Sequence of chain 18.B:
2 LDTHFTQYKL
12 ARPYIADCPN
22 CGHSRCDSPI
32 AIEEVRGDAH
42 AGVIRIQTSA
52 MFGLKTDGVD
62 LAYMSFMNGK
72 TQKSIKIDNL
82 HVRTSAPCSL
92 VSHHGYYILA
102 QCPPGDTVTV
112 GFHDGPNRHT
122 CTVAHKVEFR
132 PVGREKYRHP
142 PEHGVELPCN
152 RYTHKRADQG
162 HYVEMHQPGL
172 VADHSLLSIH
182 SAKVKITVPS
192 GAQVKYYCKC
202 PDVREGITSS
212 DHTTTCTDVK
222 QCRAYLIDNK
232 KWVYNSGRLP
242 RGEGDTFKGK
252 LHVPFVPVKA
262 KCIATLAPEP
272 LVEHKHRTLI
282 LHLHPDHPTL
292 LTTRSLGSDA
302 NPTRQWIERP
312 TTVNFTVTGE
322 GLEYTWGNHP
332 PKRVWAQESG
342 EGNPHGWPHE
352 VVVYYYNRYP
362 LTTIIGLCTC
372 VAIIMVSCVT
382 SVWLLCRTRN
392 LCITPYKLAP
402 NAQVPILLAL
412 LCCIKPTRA

Sequence of chain 60.B:
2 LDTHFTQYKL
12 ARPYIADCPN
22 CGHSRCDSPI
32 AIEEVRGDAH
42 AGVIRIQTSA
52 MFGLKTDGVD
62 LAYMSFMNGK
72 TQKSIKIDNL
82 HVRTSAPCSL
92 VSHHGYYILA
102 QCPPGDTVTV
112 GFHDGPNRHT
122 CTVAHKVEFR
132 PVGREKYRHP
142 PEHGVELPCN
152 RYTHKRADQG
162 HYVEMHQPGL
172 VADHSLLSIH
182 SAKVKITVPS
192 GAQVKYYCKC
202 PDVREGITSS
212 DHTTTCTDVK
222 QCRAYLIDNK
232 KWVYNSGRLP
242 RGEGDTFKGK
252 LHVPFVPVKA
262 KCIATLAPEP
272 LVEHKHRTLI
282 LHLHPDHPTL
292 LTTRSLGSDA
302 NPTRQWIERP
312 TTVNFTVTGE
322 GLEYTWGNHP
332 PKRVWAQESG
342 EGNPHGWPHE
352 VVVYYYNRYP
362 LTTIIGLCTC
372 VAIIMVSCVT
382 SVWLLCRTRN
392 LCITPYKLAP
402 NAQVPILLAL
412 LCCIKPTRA

Sequence of chain 51.B:
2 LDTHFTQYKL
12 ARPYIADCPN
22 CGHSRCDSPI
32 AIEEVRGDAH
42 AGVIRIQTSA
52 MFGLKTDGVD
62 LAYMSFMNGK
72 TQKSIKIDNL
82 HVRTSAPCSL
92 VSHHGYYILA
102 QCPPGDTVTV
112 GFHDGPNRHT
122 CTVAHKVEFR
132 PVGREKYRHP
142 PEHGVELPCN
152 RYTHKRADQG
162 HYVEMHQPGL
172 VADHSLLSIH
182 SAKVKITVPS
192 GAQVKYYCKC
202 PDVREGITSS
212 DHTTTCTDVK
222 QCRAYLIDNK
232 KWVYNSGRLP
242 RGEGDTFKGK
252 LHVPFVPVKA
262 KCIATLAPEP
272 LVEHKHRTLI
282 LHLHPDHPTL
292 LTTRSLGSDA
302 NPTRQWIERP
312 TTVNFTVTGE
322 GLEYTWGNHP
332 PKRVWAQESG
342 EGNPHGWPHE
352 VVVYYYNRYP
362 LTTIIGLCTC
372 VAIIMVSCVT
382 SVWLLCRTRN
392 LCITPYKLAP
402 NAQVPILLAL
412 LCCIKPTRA

Binding-site contacts:
Ligand atom SBB contacts residue U9A1 of chain 60.I at 1.1 Å (h-bond).
Ligand atom SBG contacts residue U972 of chain 51.I at 1.1 Å (h-bond).
Ligand atom SBB contacts residue U9A1 of chain 51.I at 1.2 Å.
Ligand atom O5B contacts residue U9A1 of chain 60.I at 1.3 Å.
Ligand atom C3 contacts residue U9A1 of chain 60.I at 1.3 Å.
Ligand atom C1 contacts residue U972 of chain 60.I at 1.2 Å.
Ligand atom OBA contacts residue U9A1 of chain 51.I at 1.0 Å (h-bond).
Ligand atom SBG contacts residue U9A1 of chain 60.I at 0.3 Å.
Ligand atom OBA contacts residue U9A1 of chain 60.I at 1.0 Å (h-bond).
Ligand atom OBI contacts residue U9A1 of chain 60.I at 0.9 Å (h-bond).
Ligand atom OBH contacts residue U972 of chain 51.I at 1.0 Å (h-bond).
Ligand atom OBC contacts residue U9A1 of chain 51.I at 0.1 Å (h-bond).
Ligand atom C5 contacts residue U9A1 of chain 51.I at 1.6 Å.
Ligand atom O5B contacts residue U972 of chain 51.I at 1.6 Å (h-bond).
Ligand atom O5 contacts residue U9A1 of chain 60.I at 0.8 Å (h-bond).
Ligand atom N2 contacts residue U9A1 of chain 51.I at 1.4 Å (h-bond).
Ligand atom OBE contacts residue U9A1 of chain 60.I at 1.6 Å (h-bond).
Ligand atom O1 contacts residue U972 of chain 60.I at 1.0 Å (h-bond).
Ligand atom O1 contacts residue U9A1 of chain 51.I at 0.9 Å (h-bond).
Ligand atom O3 contacts residue U9A1 of chain 51.I at 0.8 Å (h-bond).
Ligand atom C2 contacts residue U9A1 of chain 51.I at 1.3 Å.
Ligand atom OBF contacts residue U9A1 of chain 60.I at 1.5 Å.
Ligand atom C4 contacts residue U9A1 of chain 60.I at 0.9 Å.
Ligand atom O5 contacts residue U9A1 of chain 51.I at 1.7 Å (h-bond).
Ligand atom C2 contacts residue U972 of chain 60.I at 1.2 Å.
Ligand atom C3 contacts residue U9A1 of chain 51.I at 0.4 Å.
Ligand atom O4 contacts residue U9A1 of chain 51.I at 1.3 Å.
Ligand atom SAG contacts residue U972 of chain 60.I at 1.4 Å (h-bond).
Ligand atom C4 contacts residue U9A1 of chain 51.I at 0.7 Å.
Ligand atom O5B contacts residue U9A1 of chain 51.I at 1.5 Å (h-bond).
Ligand atom O3 contacts residue U9A1 of chain 60.I at 1.5 Å (h-bond).
Ligand atom C5 contacts residue U9A1 of chain 60.I at 0.4 Å.
Ligand atom OAF contacts residue U972 of chain 60.I at 0.1 Å (h-bond).
Ligand atom OBH contacts residue U9A1 of chain 60.I at 1.4 Å (h-bond).
Ligand atom C2 contacts residue U9A1 of chain 51.I at 1.1 Å.
Ligand atom C1 contacts residue U9A1 of chain 51.I at 0.3 Å.
Ligand atom OBI contacts residue U972 of chain 51.I at 1.6 Å (h-bond).
Ligand atom O4 contacts residue U9A1 of chain 60.I at 0.7 Å.
Ligand atom O2 contacts residue U9A1 of chain 51.I at 0.5 Å (h-bond).
Ligand atom N2 contacts residue U972 of chain 60.I at 0.5 Å (h-bond).

A small-molecule ligand and the protein it binds are described below.
Small molecule (SMILES): O=C(O)[C@@H]1O[C@H](O[C@H]2[C@@H](OS(=O)(=O)O)O[C@@H](O)[C@H](NS(=O)(=O)O)[C@H]2O)[C@@H](OS(=O)(=O)O)[C@H](O)[C@@H]1O